A protein and the small-molecule ligand that binds it are described below.
Small molecule (SMILES): Cc1cn([C@H]2C[C@H](O[P](=O)(O)OC[C@H]3O[C@@H](n4cnc5c(=O)nc(N)[nH]c54)C[C@@H]3O)[C@@H](CO[P](=O)(O)O[C@H]3C[C@H](n4cnc5c(N)ncnc54)O[C@@H]3CO[P](=O)(O)O[C@H]3C[C@H](n4cnc5c(=O)nc(N)[nH]c54)O[C@@H]3CO[P](=O)(O)O[C@H]3C[C@H](n4cnc5c(N)ncnc54)O[C@@H]3CO[P](=O)(O)O[C@H]3C[C@H](n4ccc(N)nc4=O)O[C@@H]3COP(=O)(O)O)O2)c(=O)[nH]c1=O

Sequence of chain 1.C:
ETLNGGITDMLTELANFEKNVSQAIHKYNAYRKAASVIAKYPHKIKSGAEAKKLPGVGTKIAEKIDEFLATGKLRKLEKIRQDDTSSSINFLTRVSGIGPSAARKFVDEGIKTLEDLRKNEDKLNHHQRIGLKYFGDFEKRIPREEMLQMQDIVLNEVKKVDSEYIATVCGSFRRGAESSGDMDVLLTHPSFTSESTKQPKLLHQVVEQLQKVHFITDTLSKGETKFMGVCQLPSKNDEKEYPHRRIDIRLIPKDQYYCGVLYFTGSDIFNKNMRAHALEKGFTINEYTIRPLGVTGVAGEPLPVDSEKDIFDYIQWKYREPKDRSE

Binding-site contacts:
Ligand atom OP1 contacts residue ILE106 of chain 1.C at 3.3 Å (h-bond).
Ligand atom N1 contacts residue DT5 of chain 1.A at 3.0 Å (h-bond).
Ligand atom N1 contacts residue DC1 of chain 1.A at 2.8 Å (h-bond).
Ligand atom P contacts residue SER109 of chain 1.C at 3.4 Å.
Ligand atom N2 contacts residue DC4 of chain 1.A at 2.7 Å (h-bond).
Ligand atom OP1 contacts residue NA1 of chain 1.E at 2.5 Å (h-bond).
Ligand atom P contacts residue GLY107 of chain 1.C at 3.4 Å.
Ligand atom N2 contacts residue LYS234 of chain 1.C at 3.2 Å (salt-bridge).
Ligand atom N6 contacts residue DA2 of chain 1.A at 2.8 Å (h-bond).
Ligand atom O3' contacts residue SER109 of chain 1.C at 3.2 Å.
Ligand atom C4 contacts residue DA2 of chain 1.A at 3.0 Å.
Ligand atom N1 contacts residue DA2 of chain 1.A at 3.4 Å (h-bond).
Ligand atom O2 contacts residue DG6 of chain 1.A at 2.7 Å (h-bond).
Ligand atom C5' contacts residue GLY107 of chain 1.C at 3.4 Å.
Ligand atom OP1 contacts residue ALA110 of chain 1.C at 3.1 Å.
Ligand atom N3 contacts residue DA2 of chain 1.A at 2.3 Å (h-bond).
Ligand atom N2 contacts residue DT5 of chain 1.A at 3.2 Å (h-bond).
Ligand atom C2 contacts residue DG6 of chain 1.A at 3.2 Å.
Ligand atom C2 contacts residue DC1 of chain 1.A at 3.4 Å.
Ligand atom O6 contacts residue DC1 of chain 1.A at 3.0 Å (h-bond).
Ligand atom OP2 contacts residue SER109 of chain 1.C at 2.9 Å.
Ligand atom N6 contacts residue DT5 of chain 1.A at 2.9 Å (h-bond).
Ligand atom C2 contacts residue DT3 of chain 1.A at 3.0 Å.
Ligand atom N4 contacts residue DT5 of chain 1.A at 3.0 Å (h-bond).
Ligand atom C2 contacts residue DA2 of chain 1.A at 3.3 Å.
Ligand atom O4 contacts residue DA2 of chain 1.A at 2.7 Å (h-bond).
Ligand atom N1 contacts residue DT3 of chain 1.A at 2.5 Å (h-bond).
Ligand atom O6 contacts residue DC4 of chain 1.A at 2.8 Å (h-bond).
Ligand atom N6 contacts residue DT3 of chain 1.A at 3.1 Å (h-bond).
Ligand atom OP1 contacts residue GLY105 of chain 1.C at 2.5 Å (h-bond).
Ligand atom N2 contacts residue DC1 of chain 1.A at 2.6 Å (h-bond).
Ligand atom N4 contacts residue DG6 of chain 1.A at 3.0 Å (h-bond).
Ligand atom OP2 contacts residue PRO108 of chain 1.C at 3.1 Å (h-bond).
Ligand atom N3 contacts residue DG6 of chain 1.A at 2.8 Å (h-bond).
Ligand atom N1 contacts residue DC4 of chain 1.A at 2.8 Å (h-bond).
Ligand atom OP1 contacts residue GLY107 of chain 1.C at 2.9 Å (h-bond).
Ligand atom O6 contacts residue DT3 of chain 1.A at 3.1 Å (h-bond).
Ligand atom OP2 contacts residue GLY107 of chain 1.C at 3.2 Å.
Ligand atom C5' contacts residue GLY105 of chain 1.C at 3.4 Å.
Ligand atom O2 contacts residue DA2 of chain 1.A at 3.0 Å.